Binding-site contacts:
Ligand atom C4 contacts residue TYR161 of chain 1.AA at 3.6 Å (hydrophobic).
Ligand atom O4 contacts residue ARG117 of chain 1.AA at 3.7 Å.
Ligand atom N26 contacts residue GLN125 of chain 1.AA at 2.8 Å (h-bond).
Ligand atom C35 contacts residue ALA387 of chain 1.AA at 3.5 Å (hydrophobic).
Ligand atom C5 contacts residue LEU121 of chain 1.AA at 3.8 Å (hydrophobic).
Ligand atom C25 contacts residue ALA387 of chain 1.AA at 3.6 Å (hydrophobic).
Ligand atom C45 contacts residue ARG385 of chain 1.AA at 3.7 Å.
Ligand atom C12 contacts residue GLU327 of chain 1.AA at 3.6 Å.
Ligand atom O16 contacts residue ARG124 of chain 1.AA at 2.8 Å (salt-bridge).
Ligand atom O16 contacts residue TYR161 of chain 1.AA at 3.4 Å (h-bond).
Ligand atom C43 contacts residue TYR321 of chain 1.AA at 3.6 Å (hydrophobic).
Ligand atom C10 contacts residue GLU327 of chain 1.AA at 3.7 Å.
Ligand atom C36 contacts residue ALA387 of chain 1.AA at 3.4 Å (hydrophobic).
Ligand atom C39 contacts residue GLN125 of chain 1.AA at 3.5 Å.
Ligand atom C5 contacts residue TYR161 of chain 1.AA at 3.8 Å (hydrophobic).
Ligand atom C39 contacts residue VAL126 of chain 1.AA at 3.6 Å (hydrophobic).
Ligand atom C11 contacts residue GLU327 of chain 1.AA at 3.7 Å.
Ligand atom O16 contacts residue GLU162 of chain 1.AA at 3.3 Å (salt-bridge).
Ligand atom C15 contacts residue TYR161 of chain 1.AA at 3.8 Å (hydrophobic).
Ligand atom C48 contacts residue ARG345 of chain 1.AA at 3.6 Å.
Ligand atom O27 contacts residue ALA387 of chain 1.AA at 3.5 Å.
Ligand atom C37 contacts residue ALA387 of chain 1.AA at 3.7 Å (hydrophobic).
Ligand atom O29 contacts residue PHE386 of chain 1.AA at 3.1 Å (h-bond).
Ligand atom O15 contacts residue TYR161 of chain 1.AA at 2.9 Å (h-bond).
Ligand atom C37 contacts residue ILE93 of chain 1.AA at 3.6 Å (hydrophobic).
Ligand atom O30 contacts residue VAL126 of chain 1.AA at 3.6 Å.
Ligand atom N1 contacts residue LEU121 of chain 1.AA at 3.6 Å.
Ligand atom O4 contacts residue TYR161 of chain 1.AA at 2.6 Å (h-bond).
Ligand atom C6 contacts residue LEU121 of chain 1.AA at 3.5 Å (hydrophobic).
Ligand atom O29 contacts residue ALA387 of chain 1.AA at 3.6 Å.
Ligand atom C16 contacts residue GLU162 of chain 1.AA at 3.6 Å.
Ligand atom O27 contacts residue PHE386 of chain 1.AA at 3.2 Å (h-bond).
Ligand atom C24 contacts residue THR394 of chain 1.AA at 3.8 Å.
Ligand atom C41 contacts residue GLY328 of chain 1.AA at 3.8 Å.
Ligand atom C10 contacts residue GLU326 of chain 1.AA at 3.5 Å.
Ligand atom O27 contacts residue ALA397 of chain 1.AA at 3.5 Å.
Ligand atom C28 contacts residue GLN125 of chain 1.AA at 3.3 Å.
Ligand atom O29 contacts residue ARG385 of chain 1.AA at 3.5 Å.
Ligand atom C27 contacts residue GLN125 of chain 1.AA at 3.5 Å.
Ligand atom C43 contacts residue GLU327 of chain 1.AA at 3.4 Å.

Sequence of chain 1.AA:
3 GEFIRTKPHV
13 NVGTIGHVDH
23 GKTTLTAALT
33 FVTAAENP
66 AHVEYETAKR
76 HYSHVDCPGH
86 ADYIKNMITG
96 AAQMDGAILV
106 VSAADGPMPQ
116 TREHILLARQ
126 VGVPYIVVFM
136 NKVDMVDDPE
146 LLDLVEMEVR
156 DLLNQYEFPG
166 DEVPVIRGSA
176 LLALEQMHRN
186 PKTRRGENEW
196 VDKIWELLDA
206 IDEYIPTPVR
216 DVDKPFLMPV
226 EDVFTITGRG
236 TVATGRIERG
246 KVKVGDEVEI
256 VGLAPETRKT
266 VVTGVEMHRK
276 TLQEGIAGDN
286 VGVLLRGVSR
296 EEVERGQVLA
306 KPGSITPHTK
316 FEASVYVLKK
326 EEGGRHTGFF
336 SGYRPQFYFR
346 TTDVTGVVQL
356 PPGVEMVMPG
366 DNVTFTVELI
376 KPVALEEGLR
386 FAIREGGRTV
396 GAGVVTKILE

The protein below binds the small molecule below.
Small molecule (SMILES): C/C=C\C=C\[C@@H]1O[C@](O)([C@H](CC)C(=O)NC/C=C/C=C(\C)[C@@H](OC)[C@@H](C)[C@@H]2O[C@H](/C=C/C=C/C=C(\C)C(=O)c3c(O)ccn(C)c3=O)[C@H](O)[C@@H]2O)[C@H](O)[C@H](O)C1(C)C